This small molecule binds to this protein.
Small molecule (SMILES): N[C@@H](CCC(=O)O)C(=O)O

Binding-site contacts:
Ligand atom N contacts residue THR471 of chain 1.D at 2.5 Å (h-bond).
Ligand atom OE1 contacts residue LYS721 of chain 1.D at 4.0 Å.
Ligand atom OE1 contacts residue SER645 of chain 1.D at 3.3 Å (h-bond).
Ligand atom C contacts residue THR471 of chain 1.D at 3.9 Å.
Ligand atom O contacts residue ARG476 of chain 1.D at 3.1 Å (salt-bridge).
Ligand atom OE2 contacts residue THR646 of chain 1.D at 2.4 Å (h-bond).
Ligand atom CA contacts residue SER645 of chain 1.D at 3.4 Å.
Ligand atom CG contacts residue TYR441 of chain 1.D at 3.9 Å (hydrophobic).
Ligand atom CA contacts residue TYR441 of chain 1.D at 4.1 Å (hydrophobic).
Ligand atom O contacts residue SER645 of chain 1.D at 3.1 Å (h-bond).
Ligand atom CG contacts residue GLY644 of chain 1.D at 4.1 Å.
Ligand atom OE2 contacts residue GLY644 of chain 1.D at 3.1 Å.
Ligand atom OE2 contacts residue LYS647 of chain 1.D at 4.0 Å.
Ligand atom CD contacts residue SER645 of chain 1.D at 3.1 Å.
Ligand atom N contacts residue PRO469 of chain 1.D at 3.8 Å.
Ligand atom OE2 contacts residue SER645 of chain 1.D at 2.6 Å (h-bond).
Ligand atom OXT contacts residue PRO469 of chain 1.D at 3.7 Å.
Ligand atom CA contacts residue GLU696 of chain 1.D at 3.4 Å.
Ligand atom OXT contacts residue TYR441 of chain 1.D at 3.2 Å.
Ligand atom CD contacts residue GLU696 of chain 1.D at 4.3 Å.
Ligand atom CG contacts residue SER645 of chain 1.D at 3.9 Å.
Ligand atom C contacts residue ARG476 of chain 1.D at 3.9 Å.
Ligand atom OXT contacts residue LEU470 of chain 1.D at 3.8 Å.
Ligand atom OXT contacts residue ARG476 of chain 1.D at 3.9 Å.
Ligand atom N contacts residue TYR723 of chain 1.D at 3.7 Å.
Ligand atom OE1 contacts residue THR646 of chain 1.D at 2.6 Å (h-bond).
Ligand atom CB contacts residue SER645 of chain 1.D at 4.2 Å.
Ligand atom CB contacts residue TYR441 of chain 1.D at 3.6 Å (hydrophobic).
Ligand atom N contacts residue LEU470 of chain 1.D at 4.4 Å.
Ligand atom CB contacts residue GLU696 of chain 1.D at 3.7 Å.
Ligand atom N contacts residue GLU696 of chain 1.D at 3.0 Å (salt-bridge).
Ligand atom C contacts residue SER645 of chain 1.D at 3.6 Å.
Ligand atom O contacts residue TYR441 of chain 1.D at 4.0 Å.
Ligand atom CD contacts residue GLY644 of chain 1.D at 4.1 Å.
Ligand atom CA contacts residue THR471 of chain 1.D at 3.3 Å.
Ligand atom C contacts residue TYR441 of chain 1.D at 3.5 Å (hydrophobic).
Ligand atom N contacts residue SER645 of chain 1.D at 4.5 Å.
Ligand atom OE1 contacts residue GLU696 of chain 1.D at 3.4 Å (salt-bridge).
Ligand atom CD contacts residue THR646 of chain 1.D at 3.2 Å.
Ligand atom OXT contacts residue THR471 of chain 1.D at 4.0 Å.

Sequence of chain 1.D:
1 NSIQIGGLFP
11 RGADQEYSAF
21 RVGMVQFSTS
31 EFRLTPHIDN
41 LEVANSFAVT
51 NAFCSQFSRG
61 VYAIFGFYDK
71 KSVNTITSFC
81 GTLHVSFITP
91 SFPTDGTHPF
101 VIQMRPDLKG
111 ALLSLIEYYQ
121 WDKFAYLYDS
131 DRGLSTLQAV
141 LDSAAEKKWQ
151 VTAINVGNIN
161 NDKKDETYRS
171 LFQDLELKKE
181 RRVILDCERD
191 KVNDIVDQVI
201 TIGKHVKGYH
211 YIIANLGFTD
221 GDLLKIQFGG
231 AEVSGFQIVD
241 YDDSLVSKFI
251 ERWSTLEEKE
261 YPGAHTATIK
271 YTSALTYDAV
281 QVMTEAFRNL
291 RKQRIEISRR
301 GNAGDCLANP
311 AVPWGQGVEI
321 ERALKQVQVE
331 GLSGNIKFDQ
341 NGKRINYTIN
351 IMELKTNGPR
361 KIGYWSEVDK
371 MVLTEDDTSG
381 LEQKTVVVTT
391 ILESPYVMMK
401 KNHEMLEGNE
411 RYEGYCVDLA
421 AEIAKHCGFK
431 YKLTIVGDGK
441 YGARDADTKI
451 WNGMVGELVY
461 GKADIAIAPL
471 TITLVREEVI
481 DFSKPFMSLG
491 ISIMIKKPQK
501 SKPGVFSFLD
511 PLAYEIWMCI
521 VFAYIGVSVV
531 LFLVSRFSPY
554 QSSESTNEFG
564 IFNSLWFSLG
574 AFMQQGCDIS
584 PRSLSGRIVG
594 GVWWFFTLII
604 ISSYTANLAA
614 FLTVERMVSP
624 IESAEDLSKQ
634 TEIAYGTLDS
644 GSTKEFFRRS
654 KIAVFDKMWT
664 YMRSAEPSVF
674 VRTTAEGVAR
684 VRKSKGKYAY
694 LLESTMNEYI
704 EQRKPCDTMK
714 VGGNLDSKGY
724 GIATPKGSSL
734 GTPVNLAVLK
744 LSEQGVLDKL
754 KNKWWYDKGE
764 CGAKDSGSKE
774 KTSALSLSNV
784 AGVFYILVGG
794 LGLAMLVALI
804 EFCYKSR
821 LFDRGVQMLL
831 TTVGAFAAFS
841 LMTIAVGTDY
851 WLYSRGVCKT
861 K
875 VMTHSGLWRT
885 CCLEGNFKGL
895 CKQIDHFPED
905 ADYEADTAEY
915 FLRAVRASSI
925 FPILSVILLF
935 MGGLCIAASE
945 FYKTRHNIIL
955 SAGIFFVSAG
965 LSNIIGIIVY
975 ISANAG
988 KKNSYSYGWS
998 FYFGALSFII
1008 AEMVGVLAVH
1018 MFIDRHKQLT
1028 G